Sequence of chain 2.A:
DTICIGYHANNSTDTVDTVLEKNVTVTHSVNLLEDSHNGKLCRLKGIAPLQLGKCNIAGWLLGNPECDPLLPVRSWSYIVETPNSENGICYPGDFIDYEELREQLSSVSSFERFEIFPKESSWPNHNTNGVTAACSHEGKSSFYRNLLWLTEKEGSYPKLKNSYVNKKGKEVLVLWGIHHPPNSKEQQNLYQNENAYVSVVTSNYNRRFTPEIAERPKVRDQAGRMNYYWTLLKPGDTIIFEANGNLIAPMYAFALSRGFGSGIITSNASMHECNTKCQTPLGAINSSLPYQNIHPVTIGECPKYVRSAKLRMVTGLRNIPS

Binding-site contacts:
Ligand atom O5 contacts residue ASN268 of chain 2.A at 2.1 Å (h-bond).
Ligand atom C5 contacts residue ASN268 of chain 2.A at 3.5 Å.
Ligand atom C7 contacts residue ASN268 of chain 2.A at 3.1 Å.
Ligand atom C3 contacts residue ASN268 of chain 2.A at 3.6 Å.
Ligand atom C1 contacts residue ASN268 of chain 2.A at 1.4 Å.
Ligand atom C6 contacts residue ASN268 of chain 2.A at 4.5 Å.
Ligand atom O7 contacts residue ASN268 of chain 2.A at 2.7 Å (h-bond).
Ligand atom C8 contacts residue ASN268 of chain 2.A at 4.5 Å.
Ligand atom C2 contacts residue ASN268 of chain 2.A at 2.3 Å.
Ligand atom C4 contacts residue ASN268 of chain 2.A at 4.0 Å.
Ligand atom N2 contacts residue ASN268 of chain 2.A at 3.0 Å (h-bond).

A small-molecule ligand and the protein it binds are described below.
Small molecule (SMILES): CC(=O)N[C@@H]1[C@@H](O)[C@H](O)[C@@H](CO)O[C@H]1O